A protein and the small-molecule ligand that binds it are described below.
Small molecule (SMILES): CC(=O)N[C@@H]1[C@@H](O)[C@H](O)[C@@H](CO)O[C@H]1O

Sequence of chain 40.B:
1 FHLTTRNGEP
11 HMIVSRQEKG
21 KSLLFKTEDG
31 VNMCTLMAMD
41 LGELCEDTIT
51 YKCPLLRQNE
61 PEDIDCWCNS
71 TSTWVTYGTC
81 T

Sequence of chain 40.A:
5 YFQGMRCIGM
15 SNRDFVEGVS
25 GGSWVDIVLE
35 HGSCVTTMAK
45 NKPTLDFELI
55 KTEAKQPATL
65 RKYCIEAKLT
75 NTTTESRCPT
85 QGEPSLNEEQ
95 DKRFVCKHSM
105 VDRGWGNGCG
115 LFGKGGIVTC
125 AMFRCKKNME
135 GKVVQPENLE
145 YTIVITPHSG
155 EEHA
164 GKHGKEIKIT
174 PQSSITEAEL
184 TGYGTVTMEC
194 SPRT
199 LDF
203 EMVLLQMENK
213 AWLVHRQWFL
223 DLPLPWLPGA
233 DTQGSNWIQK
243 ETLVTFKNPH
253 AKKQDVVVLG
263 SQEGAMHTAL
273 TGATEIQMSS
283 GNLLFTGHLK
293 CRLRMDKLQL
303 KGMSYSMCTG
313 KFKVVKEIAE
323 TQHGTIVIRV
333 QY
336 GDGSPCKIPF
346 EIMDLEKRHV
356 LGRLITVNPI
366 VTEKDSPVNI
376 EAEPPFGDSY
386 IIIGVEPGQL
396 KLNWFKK

Binding-site contacts:
Ligand atom O3 contacts residue NAG1 of chain 40.N at 2.4 Å (h-bond).
Ligand atom O5 contacts residue ASN75 of chain 40.A at 2.1 Å (h-bond).
Ligand atom O6 contacts residue THR48 of chain 40.B at 4.0 Å.
Ligand atom C7 contacts residue MET126 of chain 40.A at 3.8 Å (hydrophobic).
Ligand atom C2 contacts residue ASN75 of chain 40.A at 2.6 Å.
Ligand atom C3 contacts residue ASN75 of chain 40.A at 3.5 Å.
Ligand atom O6 contacts residue ASN75 of chain 40.A at 3.8 Å.
Ligand atom C3 contacts residue NAG1 of chain 40.N at 3.3 Å.
Ligand atom C6 contacts residue CYS45 of chain 40.B at 4.4 Å (hydrophobic).
Ligand atom O6 contacts residue NAG1 of chain 40.N at 4.1 Å.
Ligand atom C5 contacts residue ASN75 of chain 40.A at 3.2 Å.
Ligand atom C6 contacts residue NAG1 of chain 40.N at 3.4 Å.
Ligand atom C5 contacts residue NAG1 of chain 40.N at 3.7 Å.
Ligand atom N2 contacts residue ASN75 of chain 40.A at 3.0 Å (h-bond).
Ligand atom C8 contacts residue PHE98 of chain 40.A at 3.6 Å (hydrophobic).
Ligand atom C1 contacts residue ASN75 of chain 40.A at 1.3 Å.
Ligand atom C2 contacts residue NAG1 of chain 40.N at 4.1 Å.
Ligand atom C6 contacts residue ASN75 of chain 40.A at 3.8 Å.
Ligand atom O4 contacts residue NAG1 of chain 40.N at 1.6 Å.
Ligand atom O6 contacts residue CYS45 of chain 40.B at 3.4 Å (h-bond).
Ligand atom C8 contacts residue MET126 of chain 40.A at 3.7 Å (hydrophobic).
Ligand atom C6 contacts residue THR48 of chain 40.B at 4.4 Å.
Ligand atom O7 contacts residue MET126 of chain 40.A at 3.1 Å.
Ligand atom C7 contacts residue ASN75 of chain 40.A at 2.8 Å.
Ligand atom C4 contacts residue ASN75 of chain 40.A at 4.0 Å.
Ligand atom O6 contacts residue GLU46 of chain 40.B at 3.8 Å.
Ligand atom C8 contacts residue ASN75 of chain 40.A at 3.0 Å.
Ligand atom C4 contacts residue NAG1 of chain 40.N at 2.9 Å.
Ligand atom O5 contacts residue THR48 of chain 40.B at 4.0 Å.
Ligand atom O7 contacts residue ASN75 of chain 40.A at 3.2 Å (h-bond).